The protein below binds the small molecule below.
Small molecule (SMILES): CC(C)C[C@H](NC(=O)[C@H](Cc1ccccc1)NC(=O)c1cnccn1)B(O)O

Sequence of chain 1.V:
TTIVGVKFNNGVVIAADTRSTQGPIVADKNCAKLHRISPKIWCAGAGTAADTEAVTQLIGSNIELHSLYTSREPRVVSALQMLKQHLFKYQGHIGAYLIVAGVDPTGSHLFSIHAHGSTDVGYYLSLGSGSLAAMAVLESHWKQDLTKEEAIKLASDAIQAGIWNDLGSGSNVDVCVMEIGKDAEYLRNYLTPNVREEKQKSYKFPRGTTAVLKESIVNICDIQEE

Sequence of chain 1.W:
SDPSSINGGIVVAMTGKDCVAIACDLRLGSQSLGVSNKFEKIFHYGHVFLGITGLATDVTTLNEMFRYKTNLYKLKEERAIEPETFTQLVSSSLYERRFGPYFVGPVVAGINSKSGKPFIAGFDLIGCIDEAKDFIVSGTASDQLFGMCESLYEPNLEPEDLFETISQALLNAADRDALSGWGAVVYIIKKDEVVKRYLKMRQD

Binding-site contacts:
Ligand atom C2 contacts residue SER20 of chain 1.V at 3.9 Å.
Ligand atom O27 contacts residue GLY47 of chain 1.V at 3.3 Å (h-bond).
Ligand atom C6 contacts residue CYS129 of chain 1.W at 3.9 Å (hydrophobic).
Ligand atom C10 contacts residue GLY47 of chain 1.V at 3.4 Å.
Ligand atom N9 contacts residue THR21 of chain 1.V at 3.2 Å (h-bond).
Ligand atom C6 contacts residue ASP125 of chain 1.W at 3.8 Å.
Ligand atom C23 contacts residue GLY47 of chain 1.V at 3.6 Å.
Ligand atom C25 contacts residue CYS31 of chain 1.V at 3.9 Å (hydrophobic).
Ligand atom C17 contacts residue GLY47 of chain 1.V at 3.9 Å.
Ligand atom C10 contacts residue THR21 of chain 1.V at 3.8 Å.
Ligand atom N20 contacts residue GLY47 of chain 1.V at 2.9 Å (h-bond).
Ligand atom C24 contacts residue ALA49 of chain 1.V at 3.5 Å (hydrophobic).
Ligand atom B26 contacts residue LYS33 of chain 1.V at 3.9 Å.
Ligand atom C5 contacts residue ASP125 of chain 1.W at 3.8 Å.
Ligand atom O27 contacts residue THR1 of chain 1.V at 2.4 Å (h-bond).
Ligand atom C16 contacts residue THR48 of chain 1.V at 3.9 Å.
Ligand atom N20 contacts residue THR1 of chain 1.V at 3.7 Å.
Ligand atom N1 contacts residue SER20 of chain 1.V at 4.0 Å.
Ligand atom O19 contacts residue SER20 of chain 1.V at 3.0 Å (h-bond).
Ligand atom C11 contacts residue THR21 of chain 1.V at 3.4 Å.
Ligand atom C24 contacts residue GLY45 of chain 1.V at 3.7 Å.
Ligand atom C24 contacts residue THR52 of chain 1.V at 3.7 Å.
Ligand atom O28 contacts residue THR1 of chain 1.V at 2.3 Å (h-bond).
Ligand atom C18 contacts residue GLY47 of chain 1.V at 3.5 Å.
Ligand atom C24 contacts residue GLY47 of chain 1.V at 3.7 Å.
Ligand atom C14 contacts residue GLN22 of chain 1.V at 3.9 Å.
Ligand atom O8 contacts residue ALA49 of chain 1.V at 3.0 Å (h-bond).
Ligand atom N4 contacts residue GLN22 of chain 1.V at 3.6 Å.
Ligand atom B26 contacts residue THR1 of chain 1.V at 1.4 Å.
Ligand atom O19 contacts residue THR21 of chain 1.V at 3.1 Å (h-bond).
Ligand atom N1 contacts residue CYS129 of chain 1.W at 3.8 Å.
Ligand atom C22 contacts residue THR1 of chain 1.V at 2.7 Å.
Ligand atom C3 contacts residue THR21 of chain 1.V at 3.7 Å.
Ligand atom C13 contacts residue THR21 of chain 1.V at 3.5 Å.
Ligand atom C22 contacts residue GLY47 of chain 1.V at 3.7 Å.
Ligand atom C12 contacts residue THR21 of chain 1.V at 3.9 Å.
Ligand atom C21 contacts residue GLY47 of chain 1.V at 3.8 Å.
Ligand atom C23 contacts residue ALA49 of chain 1.V at 3.9 Å (hydrophobic).
Ligand atom C21 contacts residue THR1 of chain 1.V at 2.4 Å.
Ligand atom O28 contacts residue GLY168 of chain 1.V at 3.6 Å.